Sequence of chain 1.D:
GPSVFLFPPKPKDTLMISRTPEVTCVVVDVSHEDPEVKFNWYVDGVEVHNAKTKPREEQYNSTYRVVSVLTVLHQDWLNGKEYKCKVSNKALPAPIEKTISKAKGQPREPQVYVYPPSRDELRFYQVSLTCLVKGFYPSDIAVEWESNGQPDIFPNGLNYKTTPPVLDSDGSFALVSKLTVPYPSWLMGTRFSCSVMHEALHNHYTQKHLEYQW

Binding-site contacts:
Ligand atom C6 contacts residue THR36 of chain 1.D at 3.9 Å.
Ligand atom C8 contacts residue ARG77 of chain 1.D at 3.5 Å.
Ligand atom C1 contacts residue PHE19 of chain 1.D at 3.9 Å (hydrophobic).
Ligand atom O7 contacts residue ARG77 of chain 1.D at 3.4 Å (salt-bridge).
Ligand atom C5 contacts residue ASN73 of chain 1.D at 3.7 Å.
Ligand atom O5 contacts residue ASN73 of chain 1.D at 2.4 Å (h-bond).
Ligand atom O4 contacts residue LYS22 of chain 1.D at 3.8 Å.
Ligand atom C8 contacts residue ASN73 of chain 1.D at 3.3 Å.
Ligand atom O6 contacts residue PHE19 of chain 1.D at 3.3 Å.
Ligand atom C6 contacts residue PHE19 of chain 1.D at 3.6 Å (hydrophobic).
Ligand atom C2 contacts residue ASP41 of chain 1.D at 3.7 Å.
Ligand atom C7 contacts residue ASN73 of chain 1.D at 3.3 Å.
Ligand atom N2 contacts residue ASN73 of chain 1.D at 2.9 Å (h-bond).
Ligand atom O4 contacts residue VAL40 of chain 1.D at 3.6 Å.
Ligand atom C6 contacts residue GLN71 of chain 1.D at 3.7 Å.
Ligand atom C1 contacts residue PHE17 of chain 1.D at 3.4 Å (hydrophobic).
Ligand atom C2 contacts residue ASN73 of chain 1.D at 2.5 Å.
Ligand atom O7 contacts residue VAL38 of chain 1.D at 3.9 Å.
Ligand atom O3 contacts residue ARG77 of chain 1.D at 3.7 Å.
Ligand atom O4 contacts residue PHE17 of chain 1.D at 3.9 Å.
Ligand atom C1 contacts residue THR75 of chain 1.D at 3.8 Å.
Ligand atom C6 contacts residue PHE17 of chain 1.D at 3.9 Å (hydrophobic).
Ligand atom C1 contacts residue ASN73 of chain 1.D at 1.4 Å.
Ligand atom C7 contacts residue ASP41 of chain 1.D at 3.3 Å.
Ligand atom C1 contacts residue PHE19 of chain 1.D at 3.6 Å (hydrophobic).
Ligand atom C2 contacts residue PHE19 of chain 1.D at 3.6 Å (hydrophobic).
Ligand atom C3 contacts residue PHE17 of chain 1.D at 3.6 Å (hydrophobic).
Ligand atom O7 contacts residue ASP41 of chain 1.D at 3.2 Å (salt-bridge).
Ligand atom O3 contacts residue LYS22 of chain 1.D at 3.1 Å.
Ligand atom O3 contacts residue ASP41 of chain 1.D at 3.6 Å (salt-bridge).
Ligand atom C4 contacts residue PHE17 of chain 1.D at 3.6 Å (hydrophobic).
Ligand atom O6 contacts residue THR36 of chain 1.D at 3.8 Å.
Ligand atom O7 contacts residue VAL40 of chain 1.D at 3.4 Å.
Ligand atom C7 contacts residue ARG77 of chain 1.D at 3.8 Å.
Ligand atom C6 contacts residue PHE19 of chain 1.D at 3.8 Å (hydrophobic).
Ligand atom C2 contacts residue PHE17 of chain 1.D at 3.4 Å (hydrophobic).
Ligand atom C3 contacts residue ASP41 of chain 1.D at 3.6 Å.
Ligand atom N2 contacts residue ASP41 of chain 1.D at 2.6 Å (salt-bridge).
Ligand atom C3 contacts residue ASN73 of chain 1.D at 3.8 Å.
Ligand atom C5 contacts residue PHE19 of chain 1.D at 3.6 Å (hydrophobic).

This protein binds this small molecule.
Small molecule (SMILES): CC(=O)N[C@H]1[C@H](O[C@H]2[C@H](O)[C@@H](NC(C)=O)CO[C@@H]2CO)O[C@H](CO)[C@@H](O[C@@H]2O[C@H](CO[C@H]3O[C@H](CO)[C@@H](O)[C@H](O)[C@@H]3O[C@@H]3O[C@H](CO)[C@@H](O)[C@H](O)[C@H]3NC(C)=O)[C@@H](O)[C@H](O[C@H]3O[C@H](CO)[C@@H](O)[C@H](O)[C@@H]3O)[C@@H]2O)[C@@H]1O